Binding-site contacts:
Ligand atom C5 contacts residue ASN122 of chain 1.C at 3.7 Å.
Ligand atom C7 contacts residue THR124 of chain 1.C at 3.6 Å.
Ligand atom N2 contacts residue THR124 of chain 1.C at 2.4 Å (h-bond).
Ligand atom O5 contacts residue ASN122 of chain 1.C at 2.4 Å (h-bond).
Ligand atom C7 contacts residue VAL171 of chain 1.C at 4.3 Å (hydrophobic).
Ligand atom C5 contacts residue THR124 of chain 1.C at 4.2 Å.
Ligand atom C8 contacts residue ASN122 of chain 1.C at 4.5 Å.
Ligand atom O6 contacts residue VAL127 of chain 1.C at 3.3 Å.
Ligand atom O5 contacts residue VAL127 of chain 1.C at 3.4 Å.
Ligand atom C1 contacts residue ASN122 of chain 1.C at 1.4 Å.
Ligand atom N2 contacts residue ASN122 of chain 1.C at 2.8 Å (h-bond).
Ligand atom C1 contacts residue THR124 of chain 1.C at 2.8 Å.
Ligand atom C5 contacts residue ASN125 of chain 1.C at 4.2 Å.
Ligand atom C3 contacts residue THR124 of chain 1.C at 3.1 Å.
Ligand atom C5 contacts residue VAL127 of chain 1.C at 3.8 Å (hydrophobic).
Ligand atom C2 contacts residue THR124 of chain 1.C at 2.9 Å.
Ligand atom C7 contacts residue ASN122 of chain 1.C at 3.4 Å.
Ligand atom O7 contacts residue ASN122 of chain 1.C at 3.7 Å.
Ligand atom C1 contacts residue VAL127 of chain 1.C at 4.5 Å (hydrophobic).
Ligand atom C8 contacts residue GLU154 of chain 1.C at 3.3 Å.
Ligand atom C2 contacts residue ASN122 of chain 1.C at 2.4 Å.
Ligand atom C3 contacts residue ASN125 of chain 1.C at 4.2 Å.
Ligand atom C4 contacts residue THR124 of chain 1.C at 4.3 Å.
Ligand atom C1 contacts residue ASN125 of chain 1.C at 4.3 Å.
Ligand atom C4 contacts residue ASN122 of chain 1.C at 4.2 Å.
Ligand atom C8 contacts residue THR124 of chain 1.C at 3.4 Å.
Ligand atom O3 contacts residue THR124 of chain 1.C at 4.0 Å.
Ligand atom O7 contacts residue VAL171 of chain 1.C at 3.6 Å.
Ligand atom O5 contacts residue THR124 of chain 1.C at 4.0 Å.
Ligand atom O7 contacts residue GLU154 of chain 1.C at 3.8 Å.
Ligand atom C3 contacts residue ASN122 of chain 1.C at 3.8 Å.
Ligand atom C6 contacts residue VAL127 of chain 1.C at 3.3 Å (hydrophobic).
Ligand atom C6 contacts residue VAL171 of chain 1.C at 4.2 Å (hydrophobic).
Ligand atom C7 contacts residue GLU154 of chain 1.C at 3.9 Å.

Sequence of chain 1.C:
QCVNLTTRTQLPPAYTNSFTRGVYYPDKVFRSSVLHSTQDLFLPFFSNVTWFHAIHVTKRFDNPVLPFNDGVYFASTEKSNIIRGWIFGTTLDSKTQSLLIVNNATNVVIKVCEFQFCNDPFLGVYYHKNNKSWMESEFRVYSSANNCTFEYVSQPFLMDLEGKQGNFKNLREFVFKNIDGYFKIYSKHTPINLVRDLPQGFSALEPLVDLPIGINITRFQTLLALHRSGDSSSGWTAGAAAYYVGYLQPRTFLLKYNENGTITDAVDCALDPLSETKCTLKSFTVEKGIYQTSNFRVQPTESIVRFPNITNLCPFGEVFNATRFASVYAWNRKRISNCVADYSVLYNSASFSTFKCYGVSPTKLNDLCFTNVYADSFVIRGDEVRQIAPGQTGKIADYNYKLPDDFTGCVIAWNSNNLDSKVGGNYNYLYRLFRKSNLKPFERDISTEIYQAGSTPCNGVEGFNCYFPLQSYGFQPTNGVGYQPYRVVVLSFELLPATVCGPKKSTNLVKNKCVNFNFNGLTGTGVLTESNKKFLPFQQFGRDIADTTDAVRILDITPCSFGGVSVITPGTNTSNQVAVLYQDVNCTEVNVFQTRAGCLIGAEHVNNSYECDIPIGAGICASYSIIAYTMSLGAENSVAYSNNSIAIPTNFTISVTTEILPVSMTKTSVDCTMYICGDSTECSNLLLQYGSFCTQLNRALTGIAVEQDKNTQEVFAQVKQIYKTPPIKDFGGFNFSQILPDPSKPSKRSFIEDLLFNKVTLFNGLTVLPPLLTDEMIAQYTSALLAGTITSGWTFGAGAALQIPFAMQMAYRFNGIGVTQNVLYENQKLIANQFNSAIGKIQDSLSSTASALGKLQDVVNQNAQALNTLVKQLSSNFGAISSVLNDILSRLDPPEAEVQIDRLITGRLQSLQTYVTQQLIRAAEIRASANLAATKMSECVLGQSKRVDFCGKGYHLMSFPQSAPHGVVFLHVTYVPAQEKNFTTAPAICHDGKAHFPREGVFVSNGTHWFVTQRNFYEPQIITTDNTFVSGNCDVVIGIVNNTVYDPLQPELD

This protein binds this small molecule.
Small molecule (SMILES): CC(=O)N[C@H]1[C@H](O[C@H]2[C@H](O)[C@@H](NC(C)=O)CO[C@@H]2CO)O[C@H](CO)[C@@H](O)[C@@H]1O